Sequence of chain 1.A:
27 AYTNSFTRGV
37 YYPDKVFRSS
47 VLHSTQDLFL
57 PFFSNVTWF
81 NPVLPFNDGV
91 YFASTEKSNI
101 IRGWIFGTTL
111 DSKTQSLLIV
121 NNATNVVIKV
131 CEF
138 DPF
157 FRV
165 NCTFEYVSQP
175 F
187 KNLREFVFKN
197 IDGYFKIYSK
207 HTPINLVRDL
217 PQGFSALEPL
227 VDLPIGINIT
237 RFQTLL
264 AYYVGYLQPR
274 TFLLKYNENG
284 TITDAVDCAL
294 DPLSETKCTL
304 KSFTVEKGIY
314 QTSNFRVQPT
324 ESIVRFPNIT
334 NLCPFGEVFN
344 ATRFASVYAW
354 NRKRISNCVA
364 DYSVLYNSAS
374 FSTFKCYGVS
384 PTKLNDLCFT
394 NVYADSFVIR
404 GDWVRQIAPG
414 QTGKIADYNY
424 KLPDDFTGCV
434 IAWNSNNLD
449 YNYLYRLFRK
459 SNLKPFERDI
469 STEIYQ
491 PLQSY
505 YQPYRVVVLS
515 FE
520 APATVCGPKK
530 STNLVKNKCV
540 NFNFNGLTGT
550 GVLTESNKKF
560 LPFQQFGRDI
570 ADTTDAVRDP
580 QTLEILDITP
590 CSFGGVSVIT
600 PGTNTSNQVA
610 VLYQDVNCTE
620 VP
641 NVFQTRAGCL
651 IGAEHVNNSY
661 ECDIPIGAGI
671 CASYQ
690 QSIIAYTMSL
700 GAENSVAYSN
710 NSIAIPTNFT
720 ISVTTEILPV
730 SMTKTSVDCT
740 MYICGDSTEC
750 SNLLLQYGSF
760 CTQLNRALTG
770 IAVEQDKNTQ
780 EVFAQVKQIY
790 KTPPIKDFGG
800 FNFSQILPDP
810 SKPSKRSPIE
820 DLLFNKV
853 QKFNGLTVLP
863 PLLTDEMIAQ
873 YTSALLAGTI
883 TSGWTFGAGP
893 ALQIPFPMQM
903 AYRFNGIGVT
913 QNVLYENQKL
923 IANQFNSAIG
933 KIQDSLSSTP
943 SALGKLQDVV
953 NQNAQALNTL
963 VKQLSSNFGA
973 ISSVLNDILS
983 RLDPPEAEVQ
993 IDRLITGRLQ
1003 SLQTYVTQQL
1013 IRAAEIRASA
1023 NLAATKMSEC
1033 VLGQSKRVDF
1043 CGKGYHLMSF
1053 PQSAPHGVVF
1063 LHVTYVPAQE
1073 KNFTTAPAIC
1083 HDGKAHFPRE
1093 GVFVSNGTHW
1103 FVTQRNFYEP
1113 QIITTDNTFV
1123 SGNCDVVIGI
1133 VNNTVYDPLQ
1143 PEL

The protein below binds the small molecule below.
Small molecule (SMILES): CC(=O)N[C@H]1[C@H](O[C@H]2[C@H](O)[C@@H](NC(C)=O)CO[C@@H]2CO)O[C@H](CO)[C@@H](O)[C@@H]1O

Binding-site contacts:
Ligand atom C2 contacts residue ASN801 of chain 1.A at 2.5 Å.
Ligand atom C3 contacts residue ASN801 of chain 1.A at 3.9 Å.
Ligand atom C4 contacts residue ASN801 of chain 1.A at 4.3 Å.
Ligand atom O6 contacts residue GLN804 of chain 1.A at 2.9 Å (h-bond).
Ligand atom O7 contacts residue ASN801 of chain 1.A at 3.5 Å (h-bond).
Ligand atom C1 contacts residue ASN801 of chain 1.A at 1.5 Å.
Ligand atom C5 contacts residue SER803 of chain 1.A at 3.7 Å.
Ligand atom C6 contacts residue SER803 of chain 1.A at 4.3 Å.
Ligand atom C1 contacts residue SER803 of chain 1.A at 3.6 Å.
Ligand atom N2 contacts residue ASN801 of chain 1.A at 3.0 Å (h-bond).
Ligand atom O5 contacts residue SER803 of chain 1.A at 3.5 Å (h-bond).
Ligand atom C8 contacts residue GLN804 of chain 1.A at 4.0 Å.
Ligand atom O6 contacts residue SER803 of chain 1.A at 3.7 Å.
Ligand atom C5 contacts residue GLN804 of chain 1.A at 4.5 Å.
Ligand atom C5 contacts residue ASN801 of chain 1.A at 3.7 Å.
Ligand atom C7 contacts residue ASN801 of chain 1.A at 3.4 Å.
Ligand atom C6 contacts residue GLN804 of chain 1.A at 4.0 Å.
Ligand atom O5 contacts residue ASN801 of chain 1.A at 2.4 Å (h-bond).